Binding-site contacts:
Ligand atom N2 contacts residue PRO611 of chain 1.B at 4.4 Å.
Ligand atom C5 contacts residue ASN613 of chain 1.B at 3.6 Å.
Ligand atom C8 contacts residue ALA83 of chain 1.B at 3.8 Å (hydrophobic).
Ligand atom C3 contacts residue ASN613 of chain 1.B at 3.8 Å.
Ligand atom C8 contacts residue ARG84 of chain 1.B at 4.0 Å.
Ligand atom O7 contacts residue GLU87 of chain 1.B at 4.3 Å.
Ligand atom N2 contacts residue GLU87 of chain 1.B at 4.5 Å.
Ligand atom C1 contacts residue ASN613 of chain 1.B at 1.4 Å.
Ligand atom C4 contacts residue ASN613 of chain 1.B at 4.2 Å.
Ligand atom C7 contacts residue ARG84 of chain 1.B at 4.0 Å.
Ligand atom C2 contacts residue ASN613 of chain 1.B at 2.5 Å.
Ligand atom C8 contacts residue THR610 of chain 1.B at 4.5 Å.
Ligand atom O5 contacts residue ASN613 of chain 1.B at 2.4 Å (h-bond).
Ligand atom O6 contacts residue ASN613 of chain 1.B at 3.9 Å.
Ligand atom C7 contacts residue GLU87 of chain 1.B at 4.1 Å.
Ligand atom O7 contacts residue ASN613 of chain 1.B at 4.1 Å.
Ligand atom N2 contacts residue ASN613 of chain 1.B at 2.9 Å (h-bond).
Ligand atom C8 contacts residue GLU80 of chain 1.B at 3.6 Å.
Ligand atom O7 contacts residue ARG84 of chain 1.B at 3.3 Å.
Ligand atom C8 contacts residue PRO611 of chain 1.B at 4.2 Å (hydrophobic).
Ligand atom C8 contacts residue GLU87 of chain 1.B at 4.2 Å.
Ligand atom C7 contacts residue ASN613 of chain 1.B at 3.7 Å.

The protein below binds the small molecule below.
Small molecule (SMILES): CC(=O)N[C@H]1[C@H](O[C@H]2[C@H](O)[C@@H](NC(C)=O)CO[C@@H]2CO)O[C@H](CO)[C@@H](O)[C@@H]1O

Sequence of chain 1.B:
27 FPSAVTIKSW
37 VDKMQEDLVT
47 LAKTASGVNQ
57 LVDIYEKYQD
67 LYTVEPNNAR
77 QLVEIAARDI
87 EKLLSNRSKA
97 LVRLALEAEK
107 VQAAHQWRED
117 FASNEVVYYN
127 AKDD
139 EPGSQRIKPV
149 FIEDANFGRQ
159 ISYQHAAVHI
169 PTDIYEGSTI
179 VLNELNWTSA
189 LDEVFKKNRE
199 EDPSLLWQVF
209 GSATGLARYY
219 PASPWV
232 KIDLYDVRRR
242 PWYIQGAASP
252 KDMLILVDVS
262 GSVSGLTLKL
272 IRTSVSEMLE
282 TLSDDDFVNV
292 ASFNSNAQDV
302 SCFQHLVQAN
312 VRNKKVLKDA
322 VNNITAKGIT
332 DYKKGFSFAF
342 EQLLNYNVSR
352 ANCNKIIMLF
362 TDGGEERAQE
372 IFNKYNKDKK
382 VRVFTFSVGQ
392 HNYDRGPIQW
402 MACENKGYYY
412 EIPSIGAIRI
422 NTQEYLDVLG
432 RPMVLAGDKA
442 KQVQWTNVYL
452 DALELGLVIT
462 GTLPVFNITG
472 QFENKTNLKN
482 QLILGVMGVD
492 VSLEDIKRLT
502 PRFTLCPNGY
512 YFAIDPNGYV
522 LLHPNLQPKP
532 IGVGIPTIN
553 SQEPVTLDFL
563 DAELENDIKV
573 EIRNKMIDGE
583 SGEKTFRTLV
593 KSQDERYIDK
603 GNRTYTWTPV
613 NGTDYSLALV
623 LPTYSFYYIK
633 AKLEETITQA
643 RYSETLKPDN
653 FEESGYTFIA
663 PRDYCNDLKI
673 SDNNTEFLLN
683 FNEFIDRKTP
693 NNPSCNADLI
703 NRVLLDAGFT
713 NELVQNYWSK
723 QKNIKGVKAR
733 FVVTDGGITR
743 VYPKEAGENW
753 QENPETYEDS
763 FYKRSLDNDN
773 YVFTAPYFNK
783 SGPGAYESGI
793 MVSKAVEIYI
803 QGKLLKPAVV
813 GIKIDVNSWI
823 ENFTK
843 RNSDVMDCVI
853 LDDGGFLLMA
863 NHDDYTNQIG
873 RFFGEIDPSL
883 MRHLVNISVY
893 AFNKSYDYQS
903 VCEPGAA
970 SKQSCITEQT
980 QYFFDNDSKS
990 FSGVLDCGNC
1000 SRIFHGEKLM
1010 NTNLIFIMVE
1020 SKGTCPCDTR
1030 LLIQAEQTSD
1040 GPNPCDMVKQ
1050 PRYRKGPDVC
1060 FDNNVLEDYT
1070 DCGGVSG